This small molecule binds to this protein.
Small molecule (SMILES): CC(=O)N[C@@H]1[C@@H](O)[C@H](O)[C@@H](CO)O[C@H]1O

Sequence of chain 2.B:
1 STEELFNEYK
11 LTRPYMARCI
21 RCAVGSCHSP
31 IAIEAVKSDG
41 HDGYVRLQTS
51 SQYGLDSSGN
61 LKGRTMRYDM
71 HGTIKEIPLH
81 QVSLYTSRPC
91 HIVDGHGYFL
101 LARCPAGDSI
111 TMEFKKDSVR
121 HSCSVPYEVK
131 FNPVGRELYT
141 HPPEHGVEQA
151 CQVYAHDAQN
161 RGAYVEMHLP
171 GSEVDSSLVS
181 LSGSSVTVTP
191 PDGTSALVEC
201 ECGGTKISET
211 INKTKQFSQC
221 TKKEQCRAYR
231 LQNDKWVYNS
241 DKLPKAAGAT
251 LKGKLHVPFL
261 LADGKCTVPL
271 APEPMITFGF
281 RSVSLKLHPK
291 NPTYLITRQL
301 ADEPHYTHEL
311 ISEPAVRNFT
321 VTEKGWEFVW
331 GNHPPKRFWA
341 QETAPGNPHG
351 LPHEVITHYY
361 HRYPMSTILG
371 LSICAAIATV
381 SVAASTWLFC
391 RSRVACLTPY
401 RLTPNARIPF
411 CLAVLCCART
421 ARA

Binding-site contacts:
Ligand atom O5 contacts residue SER284 of chain 2.B at 4.2 Å.
Ligand atom C6 contacts residue ASN318 of chain 2.B at 3.2 Å.
Ligand atom O6 contacts residue ASN318 of chain 2.B at 2.9 Å (h-bond).
Ligand atom O6 contacts residue SER284 of chain 2.B at 2.4 Å (h-bond).
Ligand atom C5 contacts residue SER284 of chain 2.B at 4.5 Å.
Ligand atom C6 contacts residue SER284 of chain 2.B at 3.4 Å.